A small-molecule ligand and the protein it binds are described below.
Small molecule (SMILES): COc1cccc2[nH]c(C(=O)N[C@@H](CC(C)C)C(=O)N[C@H](CO)C[C@@H]3CCNC3=O)cc12

Sequence of chain 1.B:
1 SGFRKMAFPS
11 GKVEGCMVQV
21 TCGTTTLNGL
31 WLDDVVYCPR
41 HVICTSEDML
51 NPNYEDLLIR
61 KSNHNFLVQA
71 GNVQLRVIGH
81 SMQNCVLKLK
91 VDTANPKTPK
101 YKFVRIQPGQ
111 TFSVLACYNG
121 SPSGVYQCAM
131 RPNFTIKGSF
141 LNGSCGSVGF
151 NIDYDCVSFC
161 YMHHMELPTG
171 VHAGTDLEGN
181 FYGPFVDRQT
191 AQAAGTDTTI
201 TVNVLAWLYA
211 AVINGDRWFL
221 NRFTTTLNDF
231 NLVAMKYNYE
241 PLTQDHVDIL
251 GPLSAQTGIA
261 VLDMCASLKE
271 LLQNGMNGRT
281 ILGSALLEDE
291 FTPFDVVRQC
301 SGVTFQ

Binding-site contacts:
Ligand atom O11 contacts residue PHE140 of chain 1.B at 3.4 Å.
Ligand atom C21 contacts residue GLU166 of chain 1.B at 3.4 Å.
Ligand atom C04 contacts residue CYS145 of chain 1.B at 2.8 Å (hydrophobic).
Ligand atom O25 contacts residue THR190 of chain 1.B at 3.7 Å.
Ligand atom O25 contacts residue GLN189 of chain 1.B at 3.5 Å (h-bond).
Ligand atom C20 contacts residue MET165 of chain 1.B at 3.5 Å (hydrophobic).
Ligand atom C10 contacts residue HIS163 of chain 1.B at 3.6 Å.
Ligand atom C15 contacts residue GLN189 of chain 1.B at 3.3 Å.
Ligand atom C10 contacts residue GLU166 of chain 1.B at 3.5 Å.
Ligand atom C14 contacts residue HIS164 of chain 1.B at 3.5 Å.
Ligand atom O13 contacts residue GLY143 of chain 1.B at 3.4 Å (h-bond).
Ligand atom O11 contacts residue HIS163 of chain 1.B at 2.7 Å (h-bond).
Ligand atom C05 contacts residue CYS145 of chain 1.B at 3.0 Å (hydrophobic).
Ligand atom O13 contacts residue SER144 of chain 1.B at 3.4 Å (h-bond).
Ligand atom O32 contacts residue MET165 of chain 1.B at 3.4 Å.
Ligand atom C12 contacts residue CYS145 of chain 1.B at 2.1 Å (hydrophobic).
Ligand atom O11 contacts residue HIS172 of chain 1.B at 3.4 Å.
Ligand atom C29 contacts residue GLU166 of chain 1.B at 3.4 Å.
Ligand atom O11 contacts residue GLU166 of chain 1.B at 3.5 Å.
Ligand atom C22 contacts residue GLN189 of chain 1.B at 3.2 Å.
Ligand atom O32 contacts residue GLU166 of chain 1.B at 2.8 Å (salt-bridge).
Ligand atom C14 contacts residue GLN189 of chain 1.B at 3.6 Å.
Ligand atom C17 contacts residue MET165 of chain 1.B at 3.3 Å (hydrophobic).
Ligand atom C26 contacts residue GLN189 of chain 1.B at 2.8 Å.
Ligand atom C17 contacts residue ASP187 of chain 1.B at 3.6 Å.
Ligand atom C17 contacts residue HIS41 of chain 1.B at 3.6 Å.
Ligand atom N19 contacts residue MET165 of chain 1.B at 3.6 Å.
Ligand atom N09 contacts residue PHE140 of chain 1.B at 3.1 Å (h-bond).
Ligand atom O01 contacts residue GLN189 of chain 1.B at 3.6 Å.
Ligand atom N19 contacts residue GLN189 of chain 1.B at 3.0 Å (h-bond).
Ligand atom O13 contacts residue CYS145 of chain 1.B at 2.7 Å (h-bond).
Ligand atom C27 contacts residue ALA191 of chain 1.B at 3.6 Å (hydrophobic).
Ligand atom N31 contacts residue GLU166 of chain 1.B at 2.4 Å (salt-bridge).
Ligand atom N09 contacts residue GLU166 of chain 1.B at 3.3 Å (salt-bridge).
Ligand atom C02 contacts residue HIS164 of chain 1.B at 3.7 Å.
Ligand atom C30 contacts residue GLU166 of chain 1.B at 3.1 Å.
Ligand atom N03 contacts residue CYS145 of chain 1.B at 3.0 Å (h-bond).
Ligand atom C28 contacts residue ALA191 of chain 1.B at 3.6 Å (hydrophobic).
Ligand atom N03 contacts residue HIS164 of chain 1.B at 2.9 Å (h-bond).
Ligand atom C23 contacts residue THR190 of chain 1.B at 3.7 Å.

Sequence of chain 1.A:
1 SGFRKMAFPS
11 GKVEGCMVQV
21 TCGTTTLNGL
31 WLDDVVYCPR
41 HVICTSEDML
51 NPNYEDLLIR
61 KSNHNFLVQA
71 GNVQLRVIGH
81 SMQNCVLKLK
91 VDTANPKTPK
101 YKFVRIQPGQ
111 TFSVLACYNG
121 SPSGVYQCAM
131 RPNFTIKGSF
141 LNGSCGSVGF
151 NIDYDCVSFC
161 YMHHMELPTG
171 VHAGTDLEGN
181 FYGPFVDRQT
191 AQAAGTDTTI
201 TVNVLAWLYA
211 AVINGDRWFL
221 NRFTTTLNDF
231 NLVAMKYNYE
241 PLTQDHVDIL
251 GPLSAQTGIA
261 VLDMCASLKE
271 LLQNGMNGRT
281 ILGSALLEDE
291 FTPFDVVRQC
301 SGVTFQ